Sequence of chain 1.B:
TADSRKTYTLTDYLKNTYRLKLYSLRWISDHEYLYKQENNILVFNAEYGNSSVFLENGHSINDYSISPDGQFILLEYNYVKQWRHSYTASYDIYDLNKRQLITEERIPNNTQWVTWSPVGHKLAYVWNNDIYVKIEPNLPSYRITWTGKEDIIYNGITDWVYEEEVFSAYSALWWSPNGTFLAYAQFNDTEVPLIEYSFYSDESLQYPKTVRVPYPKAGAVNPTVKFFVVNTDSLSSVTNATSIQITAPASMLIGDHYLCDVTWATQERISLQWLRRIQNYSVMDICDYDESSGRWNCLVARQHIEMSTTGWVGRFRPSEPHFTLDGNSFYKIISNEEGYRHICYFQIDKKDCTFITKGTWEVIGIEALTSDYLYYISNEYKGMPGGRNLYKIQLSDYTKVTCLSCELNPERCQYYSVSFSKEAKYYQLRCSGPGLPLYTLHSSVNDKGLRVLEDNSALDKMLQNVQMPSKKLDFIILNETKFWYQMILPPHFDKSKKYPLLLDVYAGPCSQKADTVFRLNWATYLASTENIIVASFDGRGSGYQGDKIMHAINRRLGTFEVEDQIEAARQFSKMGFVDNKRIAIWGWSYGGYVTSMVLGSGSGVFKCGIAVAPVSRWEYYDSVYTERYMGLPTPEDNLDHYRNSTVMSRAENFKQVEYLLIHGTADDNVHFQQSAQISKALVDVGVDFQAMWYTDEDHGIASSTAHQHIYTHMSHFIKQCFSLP

This protein binds this small molecule.
Small molecule (SMILES): CC(=O)N[C@@H]1[C@@H](O)[C@H](O)[C@@H](CO)O[C@H]1O

Binding-site contacts:
Ligand atom C8 contacts residue THR153 of chain 1.B at 4.3 Å.
Ligand atom C5 contacts residue THR196 of chain 1.B at 3.7 Å.
Ligand atom C2 contacts residue ILE159 of chain 1.B at 4.5 Å (hydrophobic).
Ligand atom N2 contacts residue ASN194 of chain 1.B at 2.8 Å (h-bond).
Ligand atom C4 contacts residue ASN194 of chain 1.B at 4.2 Å.
Ligand atom C1 contacts residue ASN194 of chain 1.B at 1.4 Å.
Ligand atom C6 contacts residue THR196 of chain 1.B at 4.0 Å.
Ligand atom C7 contacts residue ASN194 of chain 1.B at 3.3 Å.
Ligand atom C1 contacts residue ILE159 of chain 1.B at 4.1 Å (hydrophobic).
Ligand atom O7 contacts residue GLN192 of chain 1.B at 4.2 Å.
Ligand atom O7 contacts residue LYS232 of chain 1.B at 3.9 Å.
Ligand atom O7 contacts residue ASN194 of chain 1.B at 3.4 Å (h-bond).
Ligand atom C1 contacts residue THR196 of chain 1.B at 3.5 Å.
Ligand atom O5 contacts residue THR196 of chain 1.B at 3.7 Å.
Ligand atom N2 contacts residue ILE159 of chain 1.B at 3.6 Å.
Ligand atom C7 contacts residue ILE159 of chain 1.B at 4.0 Å (hydrophobic).
Ligand atom O5 contacts residue ASN194 of chain 1.B at 2.4 Å (h-bond).
Ligand atom C5 contacts residue ASN194 of chain 1.B at 3.6 Å.
Ligand atom C2 contacts residue ASN194 of chain 1.B at 2.3 Å.
Ligand atom C8 contacts residue ILE159 of chain 1.B at 3.9 Å (hydrophobic).
Ligand atom C3 contacts residue ASN194 of chain 1.B at 3.7 Å.
Ligand atom C8 contacts residue GLN192 of chain 1.B at 4.4 Å.